Sequence of chain 2.A:
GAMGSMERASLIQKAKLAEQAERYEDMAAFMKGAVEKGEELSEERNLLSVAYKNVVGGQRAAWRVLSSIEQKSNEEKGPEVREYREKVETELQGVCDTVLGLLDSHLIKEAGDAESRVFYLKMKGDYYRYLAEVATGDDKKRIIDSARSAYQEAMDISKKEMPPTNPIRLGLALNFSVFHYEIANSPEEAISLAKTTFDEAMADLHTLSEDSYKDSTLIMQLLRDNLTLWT

Binding-site contacts:
Ligand atom O contacts residue GLU187 of chain 2.A at 3.2 Å (salt-bridge).
Ligand atom C contacts residue ASN180 of chain 2.A at 3.6 Å.
Ligand atom O contacts residue TWQ1 of chain 2.C at 3.0 Å.
Ligand atom NE contacts residue ASN55 of chain 2.A at 3.0 Å (h-bond).
Ligand atom O1P contacts residue ARG61 of chain 2.A at 2.9 Å (salt-bridge).
Ligand atom O contacts residue LYS54 of chain 2.A at 3.6 Å.
Ligand atom N contacts residue GLU187 of chain 2.A at 2.7 Å (salt-bridge).
Ligand atom CB contacts residue LEU234 of chain 2.A at 3.4 Å (hydrophobic).
Ligand atom CA contacts residue ASN55 of chain 2.A at 3.3 Å.
Ligand atom CB contacts residue TRP235 of chain 2.A at 3.7 Å (hydrophobic).
Ligand atom CG2 contacts residue TWQ1 of chain 2.C at 3.6 Å.
Ligand atom CB contacts residue ASN231 of chain 2.A at 2.9 Å.
Ligand atom O2P contacts residue ARG61 of chain 2.A at 3.0 Å (salt-bridge).
Ligand atom CA contacts residue ASN180 of chain 2.A at 3.4 Å.
Ligand atom N contacts residue TRP235 of chain 2.A at 3.7 Å.
Ligand atom CB contacts residue ASN180 of chain 2.A at 3.2 Å.
Ligand atom N contacts residue ASN231 of chain 2.A at 3.0 Å (h-bond).
Ligand atom O contacts residue ASN231 of chain 2.A at 2.9 Å (h-bond).
Ligand atom CG contacts residue ASN55 of chain 2.A at 3.5 Å.
Ligand atom O contacts residue VAL51 of chain 2.A at 3.6 Å.
Ligand atom NH2 contacts residue GLY59 of chain 2.A at 3.3 Å (h-bond).
Ligand atom NH2 contacts residue GLY58 of chain 2.A at 3.7 Å.
Ligand atom OG contacts residue GLU19 of chain 2.A at 2.6 Å (salt-bridge).
Ligand atom NH2 contacts residue ASN55 of chain 2.A at 3.0 Å (h-bond).
Ligand atom O contacts residue VAL183 of chain 2.A at 3.6 Å.
Ligand atom C contacts residue GLU19 of chain 2.A at 3.6 Å.
Ligand atom CA contacts residue GLU19 of chain 2.A at 3.4 Å.
Ligand atom O1P contacts residue ARG134 of chain 2.A at 2.8 Å (salt-bridge).
Ligand atom CB contacts residue ASN55 of chain 2.A at 3.3 Å.
Ligand atom O3P contacts residue ARG134 of chain 2.A at 2.9 Å (salt-bridge).
Ligand atom N contacts residue ASN180 of chain 2.A at 2.9 Å (h-bond).
Ligand atom CA contacts residue GLU187 of chain 2.A at 3.5 Å.
Ligand atom O contacts residue ASN55 of chain 2.A at 2.9 Å (h-bond).
Ligand atom O3P contacts residue TYR135 of chain 2.A at 2.6 Å (h-bond).
Ligand atom O contacts residue VAL51 of chain 2.A at 3.7 Å.
Ligand atom CB contacts residue GLU19 of chain 2.A at 3.1 Å.
Ligand atom N contacts residue LEU179 of chain 2.A at 3.5 Å.
Ligand atom O contacts residue LYS54 of chain 2.A at 3.7 Å.
Ligand atom C contacts residue ASN55 of chain 2.A at 3.5 Å.
Ligand atom N contacts residue GLU19 of chain 2.A at 2.6 Å (salt-bridge).

This protein binds this small molecule.
Small molecule (SMILES): CC[C@H](C)[C@H](NC(=O)[C@H](COP(=O)(O)O)NC(=O)CNC(=O)[C@H](C)N)C(=O)N1CCC[C@H]1C(=O)NCC(=O)N[C@@H](CCCN=C(N)N)C(=O)N[C@@H](C)C(=O)N[C@@H](CO)C(=O)O